Sequence of chain 1.A:
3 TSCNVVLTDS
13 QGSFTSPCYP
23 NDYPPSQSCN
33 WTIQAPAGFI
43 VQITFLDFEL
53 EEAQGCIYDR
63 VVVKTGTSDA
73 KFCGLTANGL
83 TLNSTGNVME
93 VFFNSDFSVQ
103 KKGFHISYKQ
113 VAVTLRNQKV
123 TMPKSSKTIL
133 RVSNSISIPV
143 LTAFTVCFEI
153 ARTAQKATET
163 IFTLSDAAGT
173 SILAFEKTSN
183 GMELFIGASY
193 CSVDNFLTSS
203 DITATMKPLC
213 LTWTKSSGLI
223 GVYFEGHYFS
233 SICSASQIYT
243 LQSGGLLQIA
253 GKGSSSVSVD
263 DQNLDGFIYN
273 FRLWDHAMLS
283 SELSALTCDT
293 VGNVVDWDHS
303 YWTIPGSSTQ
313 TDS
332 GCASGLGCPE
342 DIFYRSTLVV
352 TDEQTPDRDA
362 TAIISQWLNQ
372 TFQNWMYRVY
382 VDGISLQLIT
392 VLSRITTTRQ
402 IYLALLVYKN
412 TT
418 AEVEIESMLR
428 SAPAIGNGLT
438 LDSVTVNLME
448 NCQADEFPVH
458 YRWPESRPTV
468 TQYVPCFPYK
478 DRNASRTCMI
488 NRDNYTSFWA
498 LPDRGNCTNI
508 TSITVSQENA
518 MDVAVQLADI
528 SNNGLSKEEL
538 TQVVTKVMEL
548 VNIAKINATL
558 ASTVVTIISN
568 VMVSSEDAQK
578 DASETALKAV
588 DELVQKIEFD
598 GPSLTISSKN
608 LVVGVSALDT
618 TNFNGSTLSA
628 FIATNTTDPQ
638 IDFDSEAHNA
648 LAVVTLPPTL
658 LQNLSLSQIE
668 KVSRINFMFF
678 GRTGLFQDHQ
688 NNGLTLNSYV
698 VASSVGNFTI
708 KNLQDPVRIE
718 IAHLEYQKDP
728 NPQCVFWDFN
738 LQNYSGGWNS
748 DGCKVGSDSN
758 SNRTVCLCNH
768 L

Binding-site contacts:
Ligand atom N2 contacts residue ASN488 of chain 1.A at 4.1 Å.
Ligand atom C2 contacts residue ASN488 of chain 1.A at 4.0 Å.
Ligand atom C3 contacts residue ASN491 of chain 1.A at 3.9 Å.
Ligand atom C1 contacts residue ASN491 of chain 1.A at 1.4 Å.
Ligand atom O7 contacts residue ASN488 of chain 1.A at 3.1 Å (h-bond).
Ligand atom O6 contacts residue THR493 of chain 1.A at 3.8 Å.
Ligand atom C4 contacts residue ASN491 of chain 1.A at 4.3 Å.
Ligand atom C5 contacts residue ASN491 of chain 1.A at 3.8 Å.
Ligand atom C7 contacts residue ASN488 of chain 1.A at 3.7 Å.
Ligand atom C2 contacts residue ASN491 of chain 1.A at 2.5 Å.
Ligand atom C7 contacts residue ASN491 of chain 1.A at 3.9 Å.
Ligand atom C1 contacts residue THR493 of chain 1.A at 4.4 Å.
Ligand atom O7 contacts residue ASN491 of chain 1.A at 4.2 Å.
Ligand atom N2 contacts residue ASN491 of chain 1.A at 2.9 Å (h-bond).
Ligand atom O5 contacts residue ASN491 of chain 1.A at 2.5 Å (h-bond).
Ligand atom O5 contacts residue THR493 of chain 1.A at 3.8 Å.
Ligand atom C8 contacts residue ASP490 of chain 1.A at 4.3 Å.

A small-molecule ligand and the protein it binds are described below.
Small molecule (SMILES): CC(=O)N[C@@H]1[C@@H](O)[C@H](O)[C@@H](CO)O[C@H]1O